Binding-site contacts:
Ligand atom N5 contacts residue LEU27 of chain 1.E at 3.8 Å.
Ligand atom C5 contacts residue LEU27 of chain 1.E at 3.7 Å (hydrophobic).
Ligand atom C12 contacts residue LEU27 of chain 1.E at 3.5 Å (hydrophobic).
Ligand atom C27 contacts residue VNS1 of chain 1.O at 3.8 Å.
Ligand atom C1 contacts residue GLY105 of chain 1.E at 3.8 Å.
Ligand atom N4 contacts residue MET102 of chain 1.E at 3.1 Å (h-bond).
Ligand atom C27 contacts residue VAL35 of chain 1.E at 3.7 Å (hydrophobic).
Ligand atom C20 contacts residue VNS1 of chain 1.O at 3.4 Å.
Ligand atom C26 contacts residue VAL35 of chain 1.E at 3.4 Å (hydrophobic).
Ligand atom C22 contacts residue GLY30 of chain 1.E at 3.7 Å.
Ligand atom C25 contacts residue VAL35 of chain 1.E at 3.7 Å (hydrophobic).
Ligand atom C27 contacts residue ASP164 of chain 1.E at 3.2 Å.
Ligand atom O contacts residue LEU153 of chain 1.E at 3.9 Å.
Ligand atom C6 contacts residue GLY105 of chain 1.E at 3.7 Å.
Ligand atom N6 contacts residue VNS1 of chain 1.O at 3.8 Å.
Ligand atom C7 contacts residue CYS106 of chain 1.E at 3.4 Å (hydrophobic).
Ligand atom C9 contacts residue ASP109 of chain 1.E at 3.6 Å.
Ligand atom C5 contacts residue GLY105 of chain 1.E at 3.8 Å.
Ligand atom C12 contacts residue ASP109 of chain 1.E at 3.6 Å.
Ligand atom N2 contacts residue LEU27 of chain 1.E at 3.5 Å (h-bond).
Ligand atom C9 contacts residue CYS106 of chain 1.E at 1.4 Å (hydrophobic).
Ligand atom C8 contacts residue CYS106 of chain 1.E at 2.8 Å (hydrophobic).
Ligand atom C11 contacts residue LEU27 of chain 1.E at 3.2 Å (hydrophobic).
Ligand atom C5 contacts residue MET102 of chain 1.E at 3.6 Å (hydrophobic).
Ligand atom O contacts residue CYS106 of chain 1.E at 3.6 Å.
Ligand atom N3 contacts residue LEU101 of chain 1.E at 3.6 Å.
Ligand atom C19 contacts residue VAL35 of chain 1.E at 3.5 Å (hydrophobic).
Ligand atom C16 contacts residue LEU153 of chain 1.E at 3.6 Å (hydrophobic).
Ligand atom C4 contacts residue MET102 of chain 1.E at 3.6 Å (hydrophobic).
Ligand atom C14 contacts residue PRO103 of chain 1.E at 3.7 Å (hydrophobic).
Ligand atom C17 contacts residue LEU153 of chain 1.E at 3.5 Å (hydrophobic).
Ligand atom C21 contacts residue VAL35 of chain 1.E at 3.5 Å (hydrophobic).
Ligand atom N3 contacts residue MET102 of chain 1.E at 3.1 Å (h-bond).
Ligand atom N3 contacts residue LEU27 of chain 1.E at 3.7 Å.
Ligand atom N6 contacts residue VAL35 of chain 1.E at 3.5 Å.
Ligand atom O1 contacts residue MET102 of chain 1.E at 3.3 Å (h-bond).
Ligand atom C22 contacts residue VAL35 of chain 1.E at 3.7 Å (hydrophobic).
Ligand atom C16 contacts residue ALA52 of chain 1.E at 3.6 Å (hydrophobic).
Ligand atom N4 contacts residue LEU101 of chain 1.E at 3.6 Å.
Ligand atom C16 contacts residue GLN100 of chain 1.E at 3.5 Å.

The small molecule below binds the protein below.
Small molecule (SMILES): C=CC(=O)Nc1cc(Nc2nccc(-c3cn(C)c4ccccc34)n2)c(OC)cc1N(C)CCN(C)C

Sequence of chain 1.E:
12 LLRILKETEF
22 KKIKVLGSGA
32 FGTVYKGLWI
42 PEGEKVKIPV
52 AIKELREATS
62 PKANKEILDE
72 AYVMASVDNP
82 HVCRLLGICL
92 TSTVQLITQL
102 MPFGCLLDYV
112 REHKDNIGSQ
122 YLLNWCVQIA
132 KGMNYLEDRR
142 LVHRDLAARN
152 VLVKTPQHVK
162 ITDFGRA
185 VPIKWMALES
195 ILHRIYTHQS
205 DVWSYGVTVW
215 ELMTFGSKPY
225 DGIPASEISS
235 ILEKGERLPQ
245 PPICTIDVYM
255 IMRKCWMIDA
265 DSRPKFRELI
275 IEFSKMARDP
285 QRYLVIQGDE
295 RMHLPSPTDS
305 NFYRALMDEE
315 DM